Binding-site contacts:
Ligand atom CB contacts residue PHE108 of chain 1.F at 3.8 Å (hydrophobic).
Ligand atom NE2 contacts residue LYS309 of chain 1.E at 3.6 Å (salt-bridge).
Ligand atom CD2 contacts residue SER358 of chain 1.F at 3.4 Å.
Ligand atom CM contacts residue TYR84 of chain 1.E at 3.9 Å (hydrophobic).
Ligand atom OXT contacts residue THR252 of chain 1.E at 3.7 Å.
Ligand atom CB contacts residue LEU357 of chain 1.F at 4.0 Å (hydrophobic).
Ligand atom ND1 contacts residue TYR85 of chain 1.E at 3.1 Å (h-bond).
Ligand atom CM contacts residue ILE440 of chain 1.E at 3.6 Å (hydrophobic).
Ligand atom C contacts residue HIS198 of chain 1.E at 4.0 Å.
Ligand atom O contacts residue LEU357 of chain 1.F at 3.6 Å.
Ligand atom OXT contacts residue TYR84 of chain 1.E at 3.6 Å.
Ligand atom N contacts residue LYS309 of chain 1.E at 4.1 Å.
Ligand atom O contacts residue THR252 of chain 1.E at 3.9 Å.
Ligand atom CE1 contacts residue TYR85 of chain 1.E at 3.1 Å (hydrophobic).
Ligand atom ND1 contacts residue TYR84 of chain 1.E at 3.6 Å.
Ligand atom CA contacts residue PLP1 of chain 1.O at 2.4 Å.
Ligand atom NE2 contacts residue SER358 of chain 1.F at 4.0 Å.
Ligand atom O contacts residue TYR338 of chain 1.F at 3.9 Å.
Ligand atom CE1 contacts residue TRP76 of chain 1.E at 3.8 Å (hydrophobic).
Ligand atom CM contacts residue TYR338 of chain 1.F at 3.3 Å (hydrophobic).
Ligand atom NE2 contacts residue PRO86 of chain 1.E at 4.0 Å.
Ligand atom CE1 contacts residue LEU106 of chain 1.F at 4.0 Å (hydrophobic).
Ligand atom N contacts residue LEU357 of chain 1.F at 3.9 Å.
Ligand atom CE1 contacts residue PRO86 of chain 1.E at 3.2 Å (hydrophobic).
Ligand atom CM contacts residue THR252 of chain 1.E at 3.6 Å.
Ligand atom O contacts residue PLP1 of chain 1.O at 3.6 Å.
Ligand atom O contacts residue HIS198 of chain 1.E at 3.0 Å (h-bond).
Ligand atom C contacts residue THR252 of chain 1.E at 3.9 Å.
Ligand atom ND1 contacts residue LYS309 of chain 1.E at 4.0 Å.
Ligand atom CB contacts residue PLP1 of chain 1.O at 3.5 Å.
Ligand atom C contacts residue PLP1 of chain 1.O at 3.3 Å.
Ligand atom CE1 contacts residue LYS309 of chain 1.E at 3.8 Å.
Ligand atom NE2 contacts residue LEU106 of chain 1.F at 3.3 Å.
Ligand atom CD2 contacts residue LYS309 of chain 1.E at 3.6 Å.
Ligand atom CD2 contacts residue LEU106 of chain 1.F at 3.6 Å (hydrophobic).
Ligand atom O contacts residue LEU339 of chain 1.F at 3.8 Å.
Ligand atom N contacts residue HIS198 of chain 1.E at 3.5 Å (h-bond).
Ligand atom CG contacts residue PLP1 of chain 1.O at 3.8 Å.
Ligand atom N contacts residue PLP1 of chain 1.O at 1.2 Å.
Ligand atom CB contacts residue TYR84 of chain 1.E at 4.0 Å (hydrophobic).

A small-molecule ligand and the protein it binds are described below.
Small molecule (SMILES): COC(=O)[C@@H](N)Cc1c[nH]c[nH+]1

Sequence of chain 1.F:
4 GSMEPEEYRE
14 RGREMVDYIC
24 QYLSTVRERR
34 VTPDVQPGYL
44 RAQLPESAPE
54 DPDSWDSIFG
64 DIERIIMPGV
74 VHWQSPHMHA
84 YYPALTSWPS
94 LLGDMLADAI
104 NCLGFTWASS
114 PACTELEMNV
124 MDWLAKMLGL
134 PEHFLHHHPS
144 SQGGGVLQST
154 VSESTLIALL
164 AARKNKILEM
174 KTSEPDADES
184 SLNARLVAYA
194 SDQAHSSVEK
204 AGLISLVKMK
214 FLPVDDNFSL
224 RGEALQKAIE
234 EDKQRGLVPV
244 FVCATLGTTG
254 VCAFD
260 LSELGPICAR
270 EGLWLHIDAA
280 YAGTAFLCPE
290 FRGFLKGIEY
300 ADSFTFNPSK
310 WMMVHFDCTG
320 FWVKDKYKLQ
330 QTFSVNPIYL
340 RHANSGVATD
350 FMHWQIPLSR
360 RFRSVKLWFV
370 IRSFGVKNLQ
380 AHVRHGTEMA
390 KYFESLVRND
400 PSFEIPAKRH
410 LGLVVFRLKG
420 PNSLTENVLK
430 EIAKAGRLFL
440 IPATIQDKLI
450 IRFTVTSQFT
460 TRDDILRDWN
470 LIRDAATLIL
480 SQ

Sequence of chain 1.E:
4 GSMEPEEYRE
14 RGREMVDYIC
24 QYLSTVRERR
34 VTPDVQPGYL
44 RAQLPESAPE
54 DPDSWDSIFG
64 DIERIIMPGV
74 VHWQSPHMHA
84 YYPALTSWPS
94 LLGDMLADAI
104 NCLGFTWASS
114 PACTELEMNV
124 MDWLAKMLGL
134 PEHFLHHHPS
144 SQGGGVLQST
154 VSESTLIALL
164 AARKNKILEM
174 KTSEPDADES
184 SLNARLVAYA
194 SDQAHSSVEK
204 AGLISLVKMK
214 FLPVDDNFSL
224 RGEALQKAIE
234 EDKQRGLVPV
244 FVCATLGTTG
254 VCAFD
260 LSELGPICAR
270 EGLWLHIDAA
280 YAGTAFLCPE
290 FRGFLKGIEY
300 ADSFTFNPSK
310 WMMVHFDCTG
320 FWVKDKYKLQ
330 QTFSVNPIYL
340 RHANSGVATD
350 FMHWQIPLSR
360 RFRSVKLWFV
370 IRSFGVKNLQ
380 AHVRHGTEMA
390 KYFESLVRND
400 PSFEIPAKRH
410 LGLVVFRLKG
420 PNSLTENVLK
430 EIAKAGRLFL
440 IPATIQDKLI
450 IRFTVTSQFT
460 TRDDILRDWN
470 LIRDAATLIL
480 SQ